Sequence of chain 1.C:
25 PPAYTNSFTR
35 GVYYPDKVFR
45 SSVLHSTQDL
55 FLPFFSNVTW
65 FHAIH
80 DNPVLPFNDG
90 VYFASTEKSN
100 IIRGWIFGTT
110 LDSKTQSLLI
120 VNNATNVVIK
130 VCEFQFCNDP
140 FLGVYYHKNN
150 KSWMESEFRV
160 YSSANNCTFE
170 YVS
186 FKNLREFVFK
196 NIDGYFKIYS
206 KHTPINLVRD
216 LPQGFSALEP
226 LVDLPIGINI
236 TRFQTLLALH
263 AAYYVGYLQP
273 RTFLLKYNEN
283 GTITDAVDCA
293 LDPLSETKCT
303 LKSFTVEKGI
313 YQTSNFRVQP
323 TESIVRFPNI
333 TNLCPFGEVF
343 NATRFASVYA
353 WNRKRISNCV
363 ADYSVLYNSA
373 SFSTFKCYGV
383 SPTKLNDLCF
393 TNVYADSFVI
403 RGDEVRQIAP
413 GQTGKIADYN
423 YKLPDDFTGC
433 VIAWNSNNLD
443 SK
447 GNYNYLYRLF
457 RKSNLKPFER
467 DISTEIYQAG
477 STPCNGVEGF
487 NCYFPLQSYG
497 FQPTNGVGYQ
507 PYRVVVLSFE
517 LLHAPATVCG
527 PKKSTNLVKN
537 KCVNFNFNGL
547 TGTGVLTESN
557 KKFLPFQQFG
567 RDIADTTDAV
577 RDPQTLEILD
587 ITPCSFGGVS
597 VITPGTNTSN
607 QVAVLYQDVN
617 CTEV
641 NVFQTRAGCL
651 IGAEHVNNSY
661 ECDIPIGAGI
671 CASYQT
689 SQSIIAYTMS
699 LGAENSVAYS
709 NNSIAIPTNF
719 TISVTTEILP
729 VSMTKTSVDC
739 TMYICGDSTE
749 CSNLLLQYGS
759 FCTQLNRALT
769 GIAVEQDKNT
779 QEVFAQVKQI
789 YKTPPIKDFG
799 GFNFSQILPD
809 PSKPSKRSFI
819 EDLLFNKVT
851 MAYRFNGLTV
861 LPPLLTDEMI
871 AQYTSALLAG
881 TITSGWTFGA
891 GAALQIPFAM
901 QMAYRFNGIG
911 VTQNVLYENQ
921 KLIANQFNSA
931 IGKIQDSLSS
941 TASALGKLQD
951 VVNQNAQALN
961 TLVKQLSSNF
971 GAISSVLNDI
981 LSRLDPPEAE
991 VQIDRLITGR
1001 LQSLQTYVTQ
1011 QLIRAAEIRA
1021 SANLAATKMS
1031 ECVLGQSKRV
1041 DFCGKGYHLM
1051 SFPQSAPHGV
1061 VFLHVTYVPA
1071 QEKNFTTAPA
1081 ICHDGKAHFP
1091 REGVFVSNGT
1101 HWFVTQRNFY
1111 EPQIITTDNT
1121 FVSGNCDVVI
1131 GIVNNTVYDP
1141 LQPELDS

A small-molecule ligand and the protein it binds are described below.
Small molecule (SMILES): CC(=O)N[C@@H]1[C@@H](O)[C@H](O)[C@@H](CO)O[C@H]1O

Sequence of chain 1.B:
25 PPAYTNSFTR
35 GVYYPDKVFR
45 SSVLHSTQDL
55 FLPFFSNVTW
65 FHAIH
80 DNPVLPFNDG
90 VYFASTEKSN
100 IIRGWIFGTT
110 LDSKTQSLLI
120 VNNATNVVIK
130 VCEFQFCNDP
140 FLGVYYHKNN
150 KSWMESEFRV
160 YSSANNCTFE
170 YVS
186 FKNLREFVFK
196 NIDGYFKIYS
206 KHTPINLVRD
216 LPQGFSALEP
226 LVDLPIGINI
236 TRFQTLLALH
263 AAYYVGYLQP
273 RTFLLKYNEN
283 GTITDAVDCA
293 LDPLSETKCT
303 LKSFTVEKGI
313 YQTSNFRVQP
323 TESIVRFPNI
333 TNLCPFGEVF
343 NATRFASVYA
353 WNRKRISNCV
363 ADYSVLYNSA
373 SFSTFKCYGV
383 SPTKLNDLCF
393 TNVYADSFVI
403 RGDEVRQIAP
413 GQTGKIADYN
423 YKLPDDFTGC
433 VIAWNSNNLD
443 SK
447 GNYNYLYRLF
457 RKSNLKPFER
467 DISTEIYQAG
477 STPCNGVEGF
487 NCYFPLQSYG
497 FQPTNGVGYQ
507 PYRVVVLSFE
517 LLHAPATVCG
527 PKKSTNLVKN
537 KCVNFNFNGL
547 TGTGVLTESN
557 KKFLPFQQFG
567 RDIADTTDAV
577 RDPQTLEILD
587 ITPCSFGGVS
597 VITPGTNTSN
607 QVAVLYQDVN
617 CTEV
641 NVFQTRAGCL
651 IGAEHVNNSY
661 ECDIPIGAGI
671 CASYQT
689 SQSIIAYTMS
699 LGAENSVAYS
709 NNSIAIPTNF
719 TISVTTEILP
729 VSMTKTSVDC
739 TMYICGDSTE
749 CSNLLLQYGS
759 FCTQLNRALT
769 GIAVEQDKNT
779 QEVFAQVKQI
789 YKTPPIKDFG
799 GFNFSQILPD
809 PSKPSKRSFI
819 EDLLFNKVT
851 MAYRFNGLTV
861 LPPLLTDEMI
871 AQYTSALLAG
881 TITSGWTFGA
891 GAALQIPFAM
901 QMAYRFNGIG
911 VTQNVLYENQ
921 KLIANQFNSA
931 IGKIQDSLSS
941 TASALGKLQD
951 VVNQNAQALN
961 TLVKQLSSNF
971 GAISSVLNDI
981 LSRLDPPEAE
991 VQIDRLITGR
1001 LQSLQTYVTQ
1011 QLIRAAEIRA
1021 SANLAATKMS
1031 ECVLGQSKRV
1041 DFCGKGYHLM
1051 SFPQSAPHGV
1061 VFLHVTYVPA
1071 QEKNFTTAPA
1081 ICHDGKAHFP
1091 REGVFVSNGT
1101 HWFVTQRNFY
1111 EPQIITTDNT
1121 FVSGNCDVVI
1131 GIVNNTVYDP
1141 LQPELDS

Binding-site contacts:
Ligand atom C8 contacts residue ASN709 of chain 1.B at 4.3 Å.
Ligand atom O7 contacts residue ASN709 of chain 1.B at 3.0 Å (h-bond).
Ligand atom C3 contacts residue ASN709 of chain 1.B at 3.8 Å.
Ligand atom C1 contacts residue ASN709 of chain 1.B at 1.4 Å.
Ligand atom C8 contacts residue GLY1131 of chain 1.B at 3.4 Å.
Ligand atom C7 contacts residue ASN709 of chain 1.B at 3.1 Å.
Ligand atom C5 contacts residue ASN709 of chain 1.B at 3.6 Å.
Ligand atom C2 contacts residue ASN709 of chain 1.B at 2.4 Å.
Ligand atom N2 contacts residue ASN709 of chain 1.B at 2.9 Å (h-bond).
Ligand atom O5 contacts residue ASP796 of chain 1.C at 3.8 Å.
Ligand atom O7 contacts residue ILE1130 of chain 1.B at 4.3 Å.
Ligand atom C4 contacts residue ASN709 of chain 1.B at 4.2 Å.
Ligand atom O5 contacts residue ASN709 of chain 1.B at 2.3 Å (h-bond).
Ligand atom C8 contacts residue ILE1130 of chain 1.B at 4.1 Å (hydrophobic).